The protein below binds the small molecule below.
Small molecule (SMILES): CC(=O)N[C@H]1[C@H](O[C@H]2[C@H](O)[C@@H](NC(C)=O)CO[C@@H]2CO)O[C@H](CO)[C@@H](O)[C@@H]1O

Binding-site contacts:
Ligand atom C8 contacts residue ASN25 of chain 1.D at 4.4 Å.
Ligand atom C1 contacts residue ASN25 of chain 1.D at 1.4 Å.
Ligand atom C7 contacts residue ASN25 of chain 1.D at 3.8 Å.
Ligand atom N2 contacts residue ASN25 of chain 1.D at 3.0 Å (h-bond).
Ligand atom N2 contacts residue GLY21 of chain 1.D at 4.5 Å.
Ligand atom C5 contacts residue ASN25 of chain 1.D at 3.7 Å.
Ligand atom C8 contacts residue GLY21 of chain 1.D at 3.6 Å.
Ligand atom C8 contacts residue PHE24 of chain 1.D at 4.0 Å (hydrophobic).
Ligand atom C4 contacts residue ASN25 of chain 1.D at 4.3 Å.
Ligand atom C3 contacts residue ASN25 of chain 1.D at 3.8 Å.
Ligand atom O7 contacts residue GLY21 of chain 1.D at 3.4 Å.
Ligand atom C8 contacts residue PHE20 of chain 1.D at 4.0 Å (hydrophobic).
Ligand atom O7 contacts residue ASN25 of chain 1.D at 4.2 Å.
Ligand atom C7 contacts residue GLY21 of chain 1.D at 3.6 Å.
Ligand atom O5 contacts residue ASN25 of chain 1.D at 2.3 Å (h-bond).
Ligand atom C2 contacts residue ASN25 of chain 1.D at 2.5 Å.

Sequence of chain 1.D:
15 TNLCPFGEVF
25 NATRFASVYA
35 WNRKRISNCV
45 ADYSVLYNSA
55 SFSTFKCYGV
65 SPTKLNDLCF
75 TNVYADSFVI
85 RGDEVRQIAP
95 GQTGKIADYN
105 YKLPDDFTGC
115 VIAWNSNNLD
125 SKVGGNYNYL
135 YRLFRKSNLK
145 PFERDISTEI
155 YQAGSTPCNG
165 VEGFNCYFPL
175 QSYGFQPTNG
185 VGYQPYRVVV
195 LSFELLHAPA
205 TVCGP